Sequence of chain 1.F:
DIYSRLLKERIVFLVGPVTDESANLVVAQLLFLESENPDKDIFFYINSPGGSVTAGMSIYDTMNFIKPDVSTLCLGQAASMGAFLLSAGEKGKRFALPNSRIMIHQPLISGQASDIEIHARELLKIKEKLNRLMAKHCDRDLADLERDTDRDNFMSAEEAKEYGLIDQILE

This protein binds this small molecule.
Small molecule (SMILES): CCCCCCCC(=O)O

Sequence of chain 1.G:
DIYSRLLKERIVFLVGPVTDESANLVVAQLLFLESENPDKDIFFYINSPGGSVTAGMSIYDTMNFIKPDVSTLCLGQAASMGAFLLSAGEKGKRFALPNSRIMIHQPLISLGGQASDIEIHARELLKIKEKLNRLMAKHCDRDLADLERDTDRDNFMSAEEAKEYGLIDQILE

Binding-site contacts:
Ligand atom O1 contacts residue LEU66 of chain 1.F at 3.6 Å.
Ligand atom C2 contacts residue LEU66 of chain 1.F at 3.9 Å (hydrophobic).
Ligand atom C3 contacts residue LEU66 of chain 1.F at 3.7 Å (hydrophobic).
Ligand atom O1 contacts residue ALO2 of chain 1.IA at 3.0 Å (h-bond).
Ligand atom C6 contacts residue SER70 of chain 1.F at 4.3 Å.
Ligand atom C3 contacts residue WFP1 of chain 1.IA at 3.9 Å.
Ligand atom C7 contacts residue LEU66 of chain 1.F at 4.4 Å (hydrophobic).
Ligand atom C5 contacts residue LEU66 of chain 1.F at 3.7 Å (hydrophobic).
Ligand atom C1 contacts residue LEU66 of chain 1.F at 3.6 Å (hydrophobic).
Ligand atom C6 contacts residue ARG40 of chain 1.G at 4.4 Å.
Ligand atom C1 contacts residue TYR80 of chain 1.G at 4.0 Å (hydrophobic).
Ligand atom C1 contacts residue ALO2 of chain 1.IA at 3.3 Å.
Ligand atom C8 contacts residue PHE67 of chain 1.F at 3.8 Å (hydrophobic).
Ligand atom C4 contacts residue LEU66 of chain 1.F at 4.0 Å (hydrophobic).
Ligand atom C2 contacts residue MP86 of chain 1.IA at 4.2 Å.
Ligand atom C8 contacts residue ARG40 of chain 1.G at 4.3 Å.
Ligand atom C7 contacts residue SER70 of chain 1.F at 3.8 Å.
Ligand atom C4 contacts residue LEU41 of chain 1.G at 3.9 Å (hydrophobic).
Ligand atom C2 contacts residue TYR80 of chain 1.G at 4.1 Å (hydrophobic).
Ligand atom C5 contacts residue LEU41 of chain 1.G at 4.3 Å (hydrophobic).
Ligand atom O1 contacts residue GLU69 of chain 1.F at 4.1 Å.
Ligand atom O1 contacts residue PHE100 of chain 1.F at 4.5 Å.
Ligand atom C4 contacts residue ILE46 of chain 1.G at 4.1 Å (hydrophobic).
Ligand atom C6 contacts residue GLU44 of chain 1.G at 3.8 Å.
Ligand atom C1 contacts residue WFP1 of chain 1.IA at 1.5 Å.
Ligand atom C5 contacts residue SER70 of chain 1.F at 3.9 Å.
Ligand atom C7 contacts residue PHE67 of chain 1.F at 4.0 Å (hydrophobic).
Ligand atom C2 contacts residue WFP1 of chain 1.IA at 2.7 Å.
Ligand atom O1 contacts residue WFP1 of chain 1.IA at 2.4 Å (h-bond).
Ligand atom C1 contacts residue MP86 of chain 1.IA at 4.4 Å.
Ligand atom C2 contacts residue ILE46 of chain 1.G at 4.0 Å (hydrophobic).
Ligand atom C6 contacts residue LEU41 of chain 1.G at 4.0 Å (hydrophobic).
Ligand atom C8 contacts residue LEU41 of chain 1.G at 3.7 Å (hydrophobic).

Sequence of chain 1.IA:
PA